Sequence of chain 1.C:
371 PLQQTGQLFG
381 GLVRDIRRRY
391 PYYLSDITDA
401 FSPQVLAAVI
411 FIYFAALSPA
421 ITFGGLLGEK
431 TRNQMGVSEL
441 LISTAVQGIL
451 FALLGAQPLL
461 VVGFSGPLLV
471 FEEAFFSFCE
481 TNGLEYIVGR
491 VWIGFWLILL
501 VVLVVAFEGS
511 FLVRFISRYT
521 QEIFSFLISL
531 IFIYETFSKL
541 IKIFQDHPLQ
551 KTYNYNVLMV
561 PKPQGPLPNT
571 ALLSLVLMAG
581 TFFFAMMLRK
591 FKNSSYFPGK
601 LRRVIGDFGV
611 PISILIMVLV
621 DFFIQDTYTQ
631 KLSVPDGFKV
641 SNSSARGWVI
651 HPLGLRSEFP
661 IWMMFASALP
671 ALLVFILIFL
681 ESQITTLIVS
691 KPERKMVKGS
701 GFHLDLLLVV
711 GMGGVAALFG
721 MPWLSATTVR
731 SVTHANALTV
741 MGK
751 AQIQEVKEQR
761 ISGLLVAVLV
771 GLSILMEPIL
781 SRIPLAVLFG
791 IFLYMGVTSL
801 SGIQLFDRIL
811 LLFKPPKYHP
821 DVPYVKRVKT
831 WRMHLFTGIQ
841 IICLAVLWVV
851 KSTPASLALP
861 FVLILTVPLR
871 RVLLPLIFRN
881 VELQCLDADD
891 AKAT

Binding-site contacts:
Ligand atom C15 contacts residue ILE96 of chain 1.A at 3.6 Å (hydrophobic).
Ligand atom C26 contacts residue TRP496 of chain 1.C at 3.6 Å (hydrophobic).
Ligand atom C1 contacts residue ILE661 of chain 1.C at 4.3 Å (hydrophobic).
Ligand atom C27 contacts residue PHE495 of chain 1.C at 4.0 Å (hydrophobic).
Ligand atom C20 contacts residue PHE665 of chain 1.C at 3.8 Å (hydrophobic).
Ligand atom C22 contacts residue TRP496 of chain 1.C at 4.5 Å (hydrophobic).
Ligand atom C19 contacts residue ILE661 of chain 1.C at 3.7 Å (hydrophobic).
Ligand atom C26 contacts residue PHE495 of chain 1.C at 3.8 Å (hydrophobic).
Ligand atom C21 contacts residue VAL99 of chain 1.A at 4.1 Å (hydrophobic).
Ligand atom C6 contacts residue ILE92 of chain 1.A at 4.4 Å (hydrophobic).
Ligand atom C17 contacts residue VAL99 of chain 1.A at 4.1 Å (hydrophobic).
Ligand atom C16 contacts residue VAL99 of chain 1.A at 3.8 Å (hydrophobic).
Ligand atom C15 contacts residue VAL99 of chain 1.A at 4.4 Å (hydrophobic).
Ligand atom C21 contacts residue PHE665 of chain 1.C at 3.7 Å (hydrophobic).
Ligand atom C25 contacts residue MET100 of chain 1.A at 4.4 Å (hydrophobic).
Ligand atom C27 contacts residue TRP496 of chain 1.C at 3.7 Å (hydrophobic).
Ligand atom C26 contacts residue TRP492 of chain 1.C at 4.0 Å (hydrophobic).
Ligand atom C16 contacts residue ILE96 of chain 1.A at 4.5 Å (hydrophobic).
Ligand atom C12 contacts residue PHE665 of chain 1.C at 4.0 Å (hydrophobic).
Ligand atom C18 contacts residue MET664 of chain 1.C at 4.0 Å (hydrophobic).
Ligand atom C6 contacts residue ILE95 of chain 1.A at 4.5 Å (hydrophobic).
Ligand atom C18 contacts residue TRP492 of chain 1.C at 3.6 Å (hydrophobic).
Ligand atom C19 contacts residue MET664 of chain 1.C at 4.2 Å (hydrophobic).
Ligand atom C16 contacts residue TRP492 of chain 1.C at 4.3 Å (hydrophobic).
Ligand atom C23 contacts residue TRP496 of chain 1.C at 4.0 Å (hydrophobic).
Ligand atom C15 contacts residue TRP492 of chain 1.C at 4.1 Å (hydrophobic).
Ligand atom C25 contacts residue TRP496 of chain 1.C at 4.5 Å (hydrophobic).
Ligand atom C22 contacts residue TRP492 of chain 1.C at 4.2 Å (hydrophobic).
Ligand atom C27 contacts residue LEU499 of chain 1.C at 3.7 Å (hydrophobic).
Ligand atom C4 contacts residue PHE87 of chain 1.A at 4.2 Å (hydrophobic).
Ligand atom C7 contacts residue ILE95 of chain 1.A at 4.1 Å (hydrophobic).
Ligand atom C25 contacts residue PHE495 of chain 1.C at 4.2 Å (hydrophobic).

Sequence of chain 1.A:
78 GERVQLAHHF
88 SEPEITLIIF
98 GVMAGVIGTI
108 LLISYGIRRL

This protein binds this small molecule.
Small molecule (SMILES): CC(C)CCC[C@@H](C)[C@H]1CC[C@H]2[C@@H]3CC=C4C[C@@H](O)CC[C@]4(C)[C@H]3CC[C@]12C